This protein binds this small molecule.
Small molecule (SMILES): CC(=O)N[C@H]1[C@H](O[C@H]2[C@H](O)[C@@H](NC(C)=O)CO[C@@H]2CO)O[C@H](CO)[C@@H](O)[C@@H]1O

Sequence of chain 1.A:
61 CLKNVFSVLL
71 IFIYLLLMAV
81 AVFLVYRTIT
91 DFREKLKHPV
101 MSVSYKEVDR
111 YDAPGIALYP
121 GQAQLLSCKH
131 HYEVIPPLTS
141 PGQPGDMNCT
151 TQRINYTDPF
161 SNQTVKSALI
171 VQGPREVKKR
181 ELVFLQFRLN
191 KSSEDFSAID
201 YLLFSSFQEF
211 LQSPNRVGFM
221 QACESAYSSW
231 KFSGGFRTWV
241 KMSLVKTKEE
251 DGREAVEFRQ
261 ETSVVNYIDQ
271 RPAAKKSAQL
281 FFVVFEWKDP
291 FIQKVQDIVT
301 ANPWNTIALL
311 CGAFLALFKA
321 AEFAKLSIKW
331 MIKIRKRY

Binding-site contacts:
Ligand atom C3 contacts residue ASN155 of chain 1.A at 3.8 Å.
Ligand atom C7 contacts residue ASN155 of chain 1.A at 4.2 Å.
Ligand atom C4 contacts residue ASN155 of chain 1.A at 4.2 Å.
Ligand atom N2 contacts residue ASN155 of chain 1.A at 2.9 Å (h-bond).
Ligand atom C5 contacts residue ASN155 of chain 1.A at 3.6 Å.
Ligand atom C6 contacts residue SER167 of chain 1.A at 4.2 Å.
Ligand atom O5 contacts residue SER167 of chain 1.A at 4.3 Å.
Ligand atom O5 contacts residue ASN155 of chain 1.A at 2.4 Å (h-bond).
Ligand atom C5 contacts residue SER167 of chain 1.A at 4.3 Å.
Ligand atom C2 contacts residue ASN155 of chain 1.A at 2.5 Å.
Ligand atom C1 contacts residue ASN155 of chain 1.A at 1.4 Å.